This protein binds this small molecule.
Small molecule (SMILES): CCCCCCCCCCCC[N+](C)(C)CCCS(=O)(=O)O

Sequence of chain 50.A:
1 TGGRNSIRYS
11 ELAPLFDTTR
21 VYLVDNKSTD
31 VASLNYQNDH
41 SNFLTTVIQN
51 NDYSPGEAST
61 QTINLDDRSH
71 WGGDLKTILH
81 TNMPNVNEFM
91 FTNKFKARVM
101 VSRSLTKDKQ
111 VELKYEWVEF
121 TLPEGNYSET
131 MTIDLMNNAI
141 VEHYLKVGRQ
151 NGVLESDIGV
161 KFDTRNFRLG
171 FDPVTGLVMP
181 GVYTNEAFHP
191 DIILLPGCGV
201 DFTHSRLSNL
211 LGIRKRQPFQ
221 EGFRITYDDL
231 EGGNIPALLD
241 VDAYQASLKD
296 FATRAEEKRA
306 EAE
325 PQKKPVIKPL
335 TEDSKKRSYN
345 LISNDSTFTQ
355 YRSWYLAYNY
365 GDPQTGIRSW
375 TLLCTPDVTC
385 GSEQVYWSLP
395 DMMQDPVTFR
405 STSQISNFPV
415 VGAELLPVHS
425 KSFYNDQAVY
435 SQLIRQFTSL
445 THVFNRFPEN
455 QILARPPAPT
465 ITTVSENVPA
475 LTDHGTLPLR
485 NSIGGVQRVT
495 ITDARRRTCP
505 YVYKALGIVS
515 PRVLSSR

Binding-site contacts:
Ligand atom C15 contacts residue TRP117 of chain 50.A at 4.2 Å (hydrophobic).
Ligand atom N1 contacts residue ARG224 of chain 50.A at 4.2 Å.
Ligand atom C14 contacts residue ARG224 of chain 50.A at 4.5 Å.
Ligand atom C3 contacts residue TRP117 of chain 50.A at 3.5 Å (hydrophobic).
Ligand atom C15 contacts residue ARG224 of chain 50.A at 3.3 Å.
Ligand atom C3 contacts residue ARG98 of chain 50.A at 3.2 Å.
Ligand atom C2 contacts residue ARG98 of chain 50.A at 3.4 Å.
Ligand atom C16 contacts residue TRP117 of chain 50.A at 3.7 Å (hydrophobic).
Ligand atom O1S contacts residue ARG98 of chain 50.A at 3.6 Å.
Ligand atom C2 contacts residue ARG224 of chain 50.A at 3.8 Å.
Ligand atom N1 contacts residue TRP117 of chain 50.A at 4.1 Å.
Ligand atom O1S contacts residue THR226 of chain 50.A at 4.3 Å.
Ligand atom S1 contacts residue ARG98 of chain 50.A at 4.4 Å.
Ligand atom C16 contacts residue ARG224 of chain 50.A at 4.0 Å.
Ligand atom O1S contacts residue ASP228 of chain 50.A at 3.6 Å.
Ligand atom C1 contacts residue ARG98 of chain 50.A at 3.2 Å.
Ligand atom N1 contacts residue ARG98 of chain 50.A at 4.3 Å.
Ligand atom C13 contacts residue ARG224 of chain 50.A at 4.1 Å.
Ligand atom C3 contacts residue ARG224 of chain 50.A at 3.5 Å.
Ligand atom C1 contacts residue ARG224 of chain 50.A at 3.8 Å.
Ligand atom O3S contacts residue THR226 of chain 50.A at 4.0 Å.